This small molecule binds to this protein.
Small molecule (SMILES): COCCNC(=O)N1CCN(C(=O)c2cccs2)CC1

Binding-site contacts:
Ligand atom C19 contacts residue SER110 of chain 1.A at 3.7 Å.
Ligand atom N08 contacts residue VAL54 of chain 1.A at 3.7 Å.
Ligand atom S20 contacts residue SER101 of chain 1.A at 3.7 Å.
Ligand atom C01 contacts residue PRO49 of chain 1.A at 4.1 Å (hydrophobic).
Ligand atom N08 contacts residue PRO49 of chain 1.A at 3.9 Å.
Ligand atom O02 contacts residue GLU48 of chain 1.A at 3.7 Å.
Ligand atom C06 contacts residue VAL54 of chain 1.A at 3.8 Å (hydrophobic).
Ligand atom S20 contacts residue ILE112 of chain 1.A at 4.0 Å.
Ligand atom O15 contacts residue SER101 of chain 1.A at 2.7 Å (h-bond).
Ligand atom C16 contacts residue ILE112 of chain 1.A at 3.6 Å (hydrophobic).
Ligand atom C16 contacts residue TYR104 of chain 1.A at 3.7 Å (hydrophobic).
Ligand atom C09 contacts residue PRO49 of chain 1.A at 3.2 Å (hydrophobic).
Ligand atom C17 contacts residue ILE112 of chain 1.A at 3.9 Å (hydrophobic).
Ligand atom C09 contacts residue VAL54 of chain 1.A at 4.1 Å (hydrophobic).
Ligand atom C04 contacts residue PRO49 of chain 1.A at 3.5 Å (hydrophobic).
Ligand atom C19 contacts residue PRO106 of chain 1.A at 3.9 Å (hydrophobic).
Ligand atom C14 contacts residue SER101 of chain 1.A at 3.8 Å.
Ligand atom C13 contacts residue VAL54 of chain 1.A at 4.1 Å (hydrophobic).
Ligand atom C14 contacts residue ILE112 of chain 1.A at 3.4 Å (hydrophobic).
Ligand atom S20 contacts residue TYR104 of chain 1.A at 4.1 Å.
Ligand atom C03 contacts residue PRO49 of chain 1.A at 4.1 Å (hydrophobic).
Ligand atom C12 contacts residue TYR62 of chain 1.A at 4.1 Å (hydrophobic).
Ligand atom O02 contacts residue PRO49 of chain 1.A at 3.5 Å (h-bond).
Ligand atom O07 contacts residue VAL54 of chain 1.A at 3.9 Å.
Ligand atom C17 contacts residue TYR104 of chain 1.A at 3.8 Å (hydrophobic).
Ligand atom S20 contacts residue THR105 of chain 1.A at 3.7 Å.
Ligand atom N11 contacts residue ILE112 of chain 1.A at 4.1 Å.
Ligand atom O15 contacts residue PHE50 of chain 1.A at 4.0 Å.
Ligand atom C04 contacts residue GLN52 of chain 1.A at 3.7 Å.
Ligand atom C10 contacts residue VAL54 of chain 1.A at 3.7 Å (hydrophobic).
Ligand atom O15 contacts residue ILE112 of chain 1.A at 3.2 Å.
Ligand atom C12 contacts residue VAL54 of chain 1.A at 4.0 Å (hydrophobic).
Ligand atom C04 contacts residue PRO53 of chain 1.A at 3.5 Å (hydrophobic).
Ligand atom O07 contacts residue TYR59 of chain 1.A at 3.5 Å.
Ligand atom C06 contacts residue PRO49 of chain 1.A at 3.8 Å (hydrophobic).
Ligand atom N05 contacts residue GLN52 of chain 1.A at 4.1 Å.
Ligand atom C01 contacts residue GLU48 of chain 1.A at 3.7 Å.
Ligand atom C13 contacts residue TYR59 of chain 1.A at 3.4 Å (hydrophobic).
Ligand atom C19 contacts residue THR105 of chain 1.A at 3.5 Å.
Ligand atom N05 contacts residue PRO49 of chain 1.A at 2.7 Å (h-bond).

Sequence of chain 1.A:
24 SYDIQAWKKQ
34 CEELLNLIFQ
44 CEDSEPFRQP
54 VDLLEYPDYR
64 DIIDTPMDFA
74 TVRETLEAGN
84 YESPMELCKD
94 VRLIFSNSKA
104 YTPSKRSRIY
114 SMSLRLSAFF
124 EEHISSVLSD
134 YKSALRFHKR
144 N